Sequence of chain 1.E:
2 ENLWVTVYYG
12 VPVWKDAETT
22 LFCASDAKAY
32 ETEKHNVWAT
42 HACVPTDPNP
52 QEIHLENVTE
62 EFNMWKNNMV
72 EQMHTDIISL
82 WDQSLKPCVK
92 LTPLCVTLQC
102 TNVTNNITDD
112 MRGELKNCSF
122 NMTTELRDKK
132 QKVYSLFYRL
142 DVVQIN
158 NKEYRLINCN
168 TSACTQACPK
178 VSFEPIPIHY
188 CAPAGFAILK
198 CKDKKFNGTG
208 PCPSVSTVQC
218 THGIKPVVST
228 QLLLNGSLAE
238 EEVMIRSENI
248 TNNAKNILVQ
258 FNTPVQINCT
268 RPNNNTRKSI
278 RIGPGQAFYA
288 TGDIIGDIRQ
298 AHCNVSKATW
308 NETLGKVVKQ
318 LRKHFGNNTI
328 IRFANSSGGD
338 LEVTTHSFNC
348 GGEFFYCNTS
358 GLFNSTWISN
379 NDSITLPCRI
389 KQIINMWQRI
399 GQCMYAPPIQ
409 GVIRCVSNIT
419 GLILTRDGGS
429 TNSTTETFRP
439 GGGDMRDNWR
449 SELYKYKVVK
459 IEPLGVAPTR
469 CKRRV

This small molecule binds to this protein.
Small molecule (SMILES): CC(=O)N[C@@H]1[C@@H](O)[C@H](O)[C@@H](CO)O[C@H]1O

Binding-site contacts:
Ligand atom O5 contacts residue ASN122 of chain 1.E at 2.4 Å (h-bond).
Ligand atom C2 contacts residue ASN122 of chain 1.E at 2.5 Å.
Ligand atom C7 contacts residue ASN122 of chain 1.E at 3.9 Å.
Ligand atom O7 contacts residue GLN100 of chain 1.E at 4.0 Å.
Ligand atom O7 contacts residue ASN122 of chain 1.E at 4.5 Å.
Ligand atom C8 contacts residue ASN122 of chain 1.E at 4.3 Å.
Ligand atom C5 contacts residue ASN122 of chain 1.E at 3.7 Å.
Ligand atom C7 contacts residue GLN100 of chain 1.E at 4.2 Å.
Ligand atom C1 contacts residue ASN122 of chain 1.E at 1.4 Å.
Ligand atom C8 contacts residue GLN100 of chain 1.E at 3.5 Å.
Ligand atom C8 contacts residue PHE121 of chain 1.E at 3.9 Å (hydrophobic).
Ligand atom C4 contacts residue ASN122 of chain 1.E at 4.2 Å.
Ligand atom N2 contacts residue ASN122 of chain 1.E at 2.9 Å (h-bond).
Ligand atom C8 contacts residue SER120 of chain 1.E at 3.5 Å.
Ligand atom C3 contacts residue ASN122 of chain 1.E at 3.8 Å.